The small molecule below binds the protein below.
Small molecule (SMILES): Nc1ccn([C@@H]2O[C@H](CO[P](=O)(O)O[C@H]3[C@@H](O)[C@H](n4cnc5c(N)ncnc54)O[C@@H]3CO[P](=O)(O)O[C@H]3[C@@H](O)[C@H](n4cnc5c(=O)nc(N)[nH]c54)O[C@@H]3CO[P](=O)(O)O[C@H]3[C@@H](O)[C@H](n4cnc5c(N)ncnc54)O[C@@H]3CO[P](=O)(O)O[C@H]3[C@@H](O)[C@H](n4cnc5c(N)ncnc54)O[C@@H]3CO[P](=O)(O)O[C@H]3[C@@H](O)[C@H](n4ccc(=O)[nH]c4=O)O[C@@H]3CO[P](=O)(O)O[C@H]3[C@@H](O)[C@H](n4ccc(N)nc4=O)O[C@@H]3CO[P](=O)(O)O[C@H]3[C@@H](O)[C@H](n4ccc(=O)[nH]c4=O)O[C@@H]3CO[P](=O)(O)O[C@H]3[C@@H](O)[C@H](n4cnc5c(=O)nc(N)[nH]c54)O[C@@H]3COPO)[C@@H](O)[C@H]2O)c(=O)n1

Binding-site contacts:
Ligand atom OP2 contacts residue LYS89 of chain 5.D at 3.4 Å (salt-bridge).
Ligand atom C5 contacts residue TYR85 of chain 5.C at 3.7 Å (hydrophobic).
Ligand atom OP1 contacts residue SER51 of chain 5.D at 2.8 Å (h-bond).
Ligand atom OP1 contacts residue LYS57 of chain 5.D at 2.8 Å.
Ligand atom P contacts residue SER51 of chain 5.D at 3.4 Å.
Ligand atom N6 contacts residue THR45 of chain 5.C at 2.9 Å (h-bond).
Ligand atom C2 contacts residue SER47 of chain 5.C at 3.2 Å.
Ligand atom C8 contacts residue TYR85 of chain 5.C at 3.7 Å (hydrophobic).
Ligand atom O3' contacts residue ARG49 of chain 5.D at 3.0 Å (salt-bridge).
Ligand atom O3' contacts residue SER51 of chain 5.D at 3.4 Å.
Ligand atom OP2 contacts residue LYS57 of chain 5.D at 2.6 Å (salt-bridge).
Ligand atom N6 contacts residue THR91 of chain 5.D at 3.4 Å (h-bond).
Ligand atom C8 contacts residue THR45 of chain 5.C at 3.6 Å.
Ligand atom OP2 contacts residue LYS43 of chain 5.C at 3.0 Å (salt-bridge).
Ligand atom C5 contacts residue THR45 of chain 5.C at 3.2 Å.
Ligand atom OP1 contacts residue SER52 of chain 5.D at 2.9 Å (h-bond).
Ligand atom N1 contacts residue SER47 of chain 5.C at 2.8 Å (h-bond).
Ligand atom P contacts residue LYS57 of chain 5.D at 3.2 Å.
Ligand atom OP1 contacts residue ARG49 of chain 5.D at 2.5 Å (salt-bridge).
Ligand atom OP2 contacts residue ASN55 of chain 5.D at 3.5 Å (h-bond).
Ligand atom P contacts residue LYS89 of chain 5.D at 3.4 Å.
Ligand atom N7 contacts residue TYR85 of chain 5.C at 3.6 Å.
Ligand atom C6 contacts residue TYR85 of chain 5.C at 3.7 Å (hydrophobic).
Ligand atom OP2 contacts residue LYS89 of chain 5.D at 3.5 Å (salt-bridge).
Ligand atom OP2 contacts residue LYS57 of chain 5.D at 3.2 Å (salt-bridge).
Ligand atom OP1 contacts residue ASN55 of chain 5.D at 3.4 Å (h-bond).
Ligand atom OP2 contacts residue SER51 of chain 5.D at 3.5 Å (h-bond).
Ligand atom N6 contacts residue THR59 of chain 5.C at 2.9 Å (h-bond).
Ligand atom N1 contacts residue THR59 of chain 5.C at 3.5 Å.
Ligand atom OP2 contacts residue TYR85 of chain 5.C at 2.9 Å (h-bond).
Ligand atom O5' contacts residue LYS57 of chain 5.D at 3.1 Å (salt-bridge).
Ligand atom O5' contacts residue ARG49 of chain 5.D at 3.6 Å (salt-bridge).
Ligand atom O2' contacts residue GLU63 of chain 5.C at 3.6 Å.
Ligand atom N7 contacts residue THR45 of chain 5.C at 2.5 Å (h-bond).
Ligand atom N7 contacts residue LYS61 of chain 5.C at 3.5 Å.
Ligand atom P contacts residue ARG49 of chain 5.D at 3.2 Å.
Ligand atom C5' contacts residue ARG49 of chain 5.D at 3.1 Å.
Ligand atom OP1 contacts residue LYS89 of chain 5.D at 3.3 Å (salt-bridge).
Ligand atom C5' contacts residue TYR85 of chain 5.C at 3.7 Å (hydrophobic).
Ligand atom C6 contacts residue THR45 of chain 5.C at 3.5 Å.

Sequence of chain 5.D:
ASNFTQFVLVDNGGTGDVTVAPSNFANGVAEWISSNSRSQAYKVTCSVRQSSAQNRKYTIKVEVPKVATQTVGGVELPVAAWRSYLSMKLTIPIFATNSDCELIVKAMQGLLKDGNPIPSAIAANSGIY

Sequence of chain 5.C:
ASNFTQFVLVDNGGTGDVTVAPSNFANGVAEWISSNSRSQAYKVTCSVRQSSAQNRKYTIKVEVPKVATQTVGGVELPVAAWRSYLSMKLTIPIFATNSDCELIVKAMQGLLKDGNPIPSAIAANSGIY